A small-molecule ligand and the protein it binds are described below.
Small molecule (SMILES): N[C@@H](CCC(=O)O)C(=O)O

Binding-site contacts:
Ligand atom OE2 contacts residue VAL413 of chain 1.A at 4.0 Å.
Ligand atom N contacts residue THR450 of chain 1.A at 3.0 Å (h-bond).
Ligand atom O contacts residue GLY412 of chain 1.A at 3.3 Å.
Ligand atom CB contacts residue ALA416 of chain 1.A at 4.1 Å (hydrophobic).
Ligand atom OE1 contacts residue ALA416 of chain 1.A at 3.5 Å (h-bond).
Ligand atom C contacts residue GLY412 of chain 1.A at 4.0 Å.
Ligand atom N contacts residue VAL413 of chain 1.A at 3.8 Å.
Ligand atom CG contacts residue THR372 of chain 1.A at 3.6 Å.
Ligand atom CB contacts residue MET369 of chain 1.A at 4.0 Å (hydrophobic).
Ligand atom CB contacts residue VAL413 of chain 1.A at 3.3 Å (hydrophobic).
Ligand atom N contacts residue ASP446 of chain 1.A at 2.8 Å (salt-bridge).
Ligand atom OXT contacts residue ASN453 of chain 1.A at 3.1 Å (h-bond).
Ligand atom O contacts residue SER334 of chain 1.A at 3.4 Å.
Ligand atom C contacts residue MET369 of chain 1.A at 3.9 Å (hydrophobic).
Ligand atom CG contacts residue ALA416 of chain 1.A at 3.9 Å (hydrophobic).
Ligand atom CD contacts residue THR372 of chain 1.A at 3.6 Å.
Ligand atom CA contacts residue THR450 of chain 1.A at 3.8 Å.
Ligand atom OE1 contacts residue GLY417 of chain 1.A at 3.5 Å.
Ligand atom OE1 contacts residue THR372 of chain 1.A at 3.2 Å (h-bond).
Ligand atom OXT contacts residue THR450 of chain 1.A at 4.1 Å.
Ligand atom N contacts residue SER333 of chain 1.A at 3.7 Å.
Ligand atom CA contacts residue ASN453 of chain 1.A at 3.8 Å.
Ligand atom C contacts residue THR450 of chain 1.A at 3.9 Å.
Ligand atom OXT contacts residue MET369 of chain 1.A at 3.5 Å.
Ligand atom O contacts residue VAL413 of chain 1.A at 3.8 Å.
Ligand atom CD contacts residue GLY417 of chain 1.A at 4.0 Å.
Ligand atom C contacts residue SER335 of chain 1.A at 3.3 Å.
Ligand atom CB contacts residue ALA411 of chain 1.A at 3.3 Å (hydrophobic).
Ligand atom OXT contacts residue SER335 of chain 1.A at 2.7 Å (h-bond).
Ligand atom CG contacts residue ALA411 of chain 1.A at 3.9 Å (hydrophobic).
Ligand atom OE1 contacts residue ARG449 of chain 1.A at 2.7 Å (salt-bridge).
Ligand atom CA contacts residue ASP446 of chain 1.A at 4.1 Å.
Ligand atom OE2 contacts residue PRO414 of chain 1.A at 3.4 Å (h-bond).
Ligand atom CD contacts residue ARG449 of chain 1.A at 3.1 Å.
Ligand atom OE2 contacts residue ASP446 of chain 1.A at 3.3 Å (salt-bridge).
Ligand atom OE2 contacts residue ARG449 of chain 1.A at 2.7 Å (salt-bridge).
Ligand atom OE2 contacts residue ALA416 of chain 1.A at 3.0 Å (h-bond).
Ligand atom C contacts residue ASN453 of chain 1.A at 3.9 Å.
Ligand atom O contacts residue SER335 of chain 1.A at 2.7 Å (h-bond).
Ligand atom CD contacts residue ALA416 of chain 1.A at 3.2 Å (hydrophobic).

Sequence of chain 1.A:
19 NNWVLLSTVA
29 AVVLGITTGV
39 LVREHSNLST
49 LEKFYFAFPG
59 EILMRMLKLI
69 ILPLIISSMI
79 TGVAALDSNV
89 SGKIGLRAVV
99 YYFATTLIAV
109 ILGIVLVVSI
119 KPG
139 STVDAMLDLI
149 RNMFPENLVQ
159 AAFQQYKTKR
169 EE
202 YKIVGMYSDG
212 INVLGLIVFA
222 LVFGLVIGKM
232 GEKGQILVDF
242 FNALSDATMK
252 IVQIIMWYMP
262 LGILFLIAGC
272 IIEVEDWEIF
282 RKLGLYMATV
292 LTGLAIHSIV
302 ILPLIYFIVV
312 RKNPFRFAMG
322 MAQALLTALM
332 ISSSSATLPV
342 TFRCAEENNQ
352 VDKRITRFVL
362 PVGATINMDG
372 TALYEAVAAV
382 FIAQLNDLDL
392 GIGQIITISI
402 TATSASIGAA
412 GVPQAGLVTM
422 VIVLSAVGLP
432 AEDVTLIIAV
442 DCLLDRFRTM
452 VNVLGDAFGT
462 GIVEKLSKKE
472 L